Binding-site contacts:
Ligand atom C3 contacts residue TRP226 of chain 1.A at 3.8 Å (hydrophobic).
Ligand atom C10 contacts residue HIS51 of chain 1.A at 3.9 Å.
Ligand atom C20 contacts residue MET22 of chain 1.A at 3.0 Å (hydrophobic).
Ligand atom O4 contacts residue ARG88 of chain 1.A at 3.7 Å.
Ligand atom C2 contacts residue THR45 of chain 1.A at 4.0 Å.
Ligand atom C23 contacts residue MET22 of chain 1.A at 4.0 Å (hydrophobic).
Ligand atom C11 contacts residue MET47 of chain 1.A at 3.9 Å (hydrophobic).
Ligand atom C27 contacts residue SER89 of chain 1.A at 3.7 Å.
Ligand atom C19 contacts residue MET22 of chain 1.A at 3.9 Å (hydrophobic).
Ligand atom N1 contacts residue HIS204 of chain 1.A at 3.1 Å (h-bond).
Ligand atom C1 contacts residue THR45 of chain 1.A at 3.6 Å.
Ligand atom C12 contacts residue MET47 of chain 1.A at 3.6 Å (hydrophobic).
Ligand atom O1 contacts residue HIS204 of chain 1.A at 3.7 Å.
Ligand atom N2 contacts residue MET22 of chain 1.A at 3.6 Å.
Ligand atom C1 contacts residue LEU44 of chain 1.A at 3.8 Å (hydrophobic).
Ligand atom N2 contacts residue ARG88 of chain 1.A at 3.7 Å.
Ligand atom C26 contacts residue PHE86 of chain 1.A at 3.5 Å (hydrophobic).
Ligand atom C23 contacts residue ARG88 of chain 1.A at 3.8 Å.
Ligand atom C21 contacts residue MET22 of chain 1.A at 3.5 Å (hydrophobic).
Ligand atom CL1 contacts residue HIS204 of chain 1.A at 3.9 Å.
Ligand atom C18 contacts residue ILE92 of chain 1.A at 4.0 Å (hydrophobic).
Ligand atom C27 contacts residue PHE86 of chain 1.A at 3.5 Å (hydrophobic).
Ligand atom CL1 contacts residue MET85 of chain 1.A at 3.6 Å (hydrophobic).
Ligand atom C20 contacts residue HIS51 of chain 1.A at 3.9 Å.
Ligand atom C18 contacts residue THR27 of chain 1.A at 3.9 Å.
Ligand atom C3 contacts residue THR45 of chain 1.A at 3.9 Å.
Ligand atom C1 contacts residue PHE41 of chain 1.A at 3.8 Å (hydrophobic).
Ligand atom C28 contacts residue TYR126 of chain 1.A at 3.4 Å (hydrophobic).
Ligand atom C9 contacts residue ALA48 of chain 1.A at 3.9 Å (hydrophobic).
Ligand atom O1 contacts residue TRP211 of chain 1.A at 3.7 Å.
Ligand atom C27 contacts residue TYR126 of chain 1.A at 3.4 Å (hydrophobic).
Ligand atom C7 contacts residue LEU44 of chain 1.A at 3.7 Å (hydrophobic).
Ligand atom C3 contacts residue PHE218 of chain 1.A at 3.8 Å (hydrophobic).
Ligand atom CL1 contacts residue TRP226 of chain 1.A at 4.0 Å (hydrophobic).
Ligand atom O4 contacts residue MET22 of chain 1.A at 3.9 Å.
Ligand atom C15 contacts residue MET47 of chain 1.A at 3.7 Å (hydrophobic).
Ligand atom C19 contacts residue ARG88 of chain 1.A at 3.8 Å.
Ligand atom C22 contacts residue MET22 of chain 1.A at 3.9 Å (hydrophobic).
Ligand atom O3 contacts residue SER99 of chain 1.A at 3.1 Å.
Ligand atom C2 contacts residue LEU44 of chain 1.A at 3.9 Å (hydrophobic).

Sequence of chain 1.A:
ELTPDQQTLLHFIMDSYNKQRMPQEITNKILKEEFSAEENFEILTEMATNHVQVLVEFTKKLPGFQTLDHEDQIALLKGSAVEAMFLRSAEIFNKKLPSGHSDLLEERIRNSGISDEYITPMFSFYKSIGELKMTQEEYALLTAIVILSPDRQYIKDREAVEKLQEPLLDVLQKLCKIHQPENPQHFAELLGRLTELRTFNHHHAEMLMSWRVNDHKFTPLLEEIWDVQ

This small molecule binds to this protein.
Small molecule (SMILES): Cc1cccc(C)c1-c1noc(C(C)C)c1COc1ccc(-c2ccc3cc(C(=O)O)ncc3c2)cc1